This small molecule binds to this protein.
Small molecule (SMILES): CC(=O)N[C@H]1[C@H](O[C@H]2[C@H](O)[C@@H](NC(C)=O)CO[C@@H]2CO)O[C@H](CO)[C@@H](O[C@@H]2O[C@H](CO)[C@@H](O)[C@H](O[C@H]3O[C@H](CO)[C@@H](O)[C@H](O)[C@@H]3O)[C@@H]2O)[C@@H]1O

Sequence of chain 1.A:
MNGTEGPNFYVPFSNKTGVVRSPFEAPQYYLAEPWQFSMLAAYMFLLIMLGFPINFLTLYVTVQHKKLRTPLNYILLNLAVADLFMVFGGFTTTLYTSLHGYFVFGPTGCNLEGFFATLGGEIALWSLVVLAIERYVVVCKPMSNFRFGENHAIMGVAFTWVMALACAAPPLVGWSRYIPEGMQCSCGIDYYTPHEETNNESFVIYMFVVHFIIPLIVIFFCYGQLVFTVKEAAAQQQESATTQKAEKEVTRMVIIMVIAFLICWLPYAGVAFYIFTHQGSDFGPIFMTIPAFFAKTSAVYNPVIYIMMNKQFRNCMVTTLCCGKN

Binding-site contacts:
Ligand atom N2 contacts residue VAL20 of chain 1.A at 2.8 Å (h-bond).
Ligand atom C1 contacts residue GLY18 of chain 1.A at 3.6 Å.
Ligand atom O7 contacts residue ARG21 of chain 1.A at 3.2 Å (salt-bridge).
Ligand atom O5 contacts residue GLY18 of chain 1.A at 3.4 Å.
Ligand atom C7 contacts residue ASN15 of chain 1.A at 3.7 Å.
Ligand atom O7 contacts residue THR4 of chain 1.A at 4.3 Å.
Ligand atom C3 contacts residue ASN15 of chain 1.A at 3.6 Å.
Ligand atom C5 contacts residue ASN15 of chain 1.A at 3.5 Å.
Ligand atom C8 contacts residue GLY18 of chain 1.A at 4.0 Å.
Ligand atom C7 contacts residue GLY18 of chain 1.A at 4.3 Å.
Ligand atom C8 contacts residue ARG21 of chain 1.A at 4.0 Å.
Ligand atom N2 contacts residue THR4 of chain 1.A at 4.4 Å.
Ligand atom C3 contacts residue VAL20 of chain 1.A at 3.9 Å (hydrophobic).
Ligand atom C7 contacts residue THR4 of chain 1.A at 3.9 Å.
Ligand atom O7 contacts residue GLY18 of chain 1.A at 4.4 Å.
Ligand atom C1 contacts residue VAL20 of chain 1.A at 3.5 Å (hydrophobic).
Ligand atom C2 contacts residue ASN15 of chain 1.A at 2.3 Å.
Ligand atom C4 contacts residue ASN15 of chain 1.A at 4.1 Å.
Ligand atom C8 contacts residue SER22 of chain 1.A at 3.9 Å.
Ligand atom O7 contacts residue ASN15 of chain 1.A at 4.2 Å.
Ligand atom C8 contacts residue THR4 of chain 1.A at 3.8 Å.
Ligand atom C2 contacts residue VAL20 of chain 1.A at 3.6 Å (hydrophobic).
Ligand atom C8 contacts residue PHE9 of chain 1.A at 4.0 Å (hydrophobic).
Ligand atom C7 contacts residue ARG21 of chain 1.A at 4.0 Å.
Ligand atom N2 contacts residue ASN15 of chain 1.A at 2.8 Å (h-bond).
Ligand atom C4 contacts residue GLY18 of chain 1.A at 4.4 Å.
Ligand atom C1 contacts residue ASN15 of chain 1.A at 1.3 Å.
Ligand atom O5 contacts residue ASN15 of chain 1.A at 2.2 Å (h-bond).
Ligand atom C8 contacts residue VAL20 of chain 1.A at 3.8 Å (hydrophobic).
Ligand atom C6 contacts residue GLY18 of chain 1.A at 4.0 Å.
Ligand atom C5 contacts residue GLY18 of chain 1.A at 3.3 Å.
Ligand atom C7 contacts residue VAL20 of chain 1.A at 3.8 Å (hydrophobic).